A small-molecule ligand and the protein it binds are described below.
Small molecule (SMILES): CS/C=C/C(=O)SCCNC(=O)CCNC(=O)[C@H](O)C(C)(C)COP(=O)(O)OP(=O)(O)OC[C@H]1O[C@@H](n2cnc3c(N)ncnc32)[C@H](O)[C@@H]1OP(=O)(O)O

Binding-site contacts:
Ligand atom CAU contacts residue PHE255 of chain 2.B at 3.4 Å (hydrophobic).
Ligand atom NBC contacts residue ALA69 of chain 1.B at 2.8 Å (h-bond).
Ligand atom N1 contacts residue LEU71 of chain 1.B at 3.4 Å (h-bond).
Ligand atom N1 contacts residue ASP72 of chain 1.B at 3.3 Å.
Ligand atom CBM contacts residue LEU71 of chain 1.B at 3.3 Å (hydrophobic).
Ligand atom OAP contacts residue ARG264 of chain 2.B at 3.0 Å (salt-bridge).
Ligand atom N1 contacts residue ALA34 of chain 1.B at 3.6 Å.
Ligand atom OAI contacts residue ARG262 of chain 2.B at 2.9 Å (salt-bridge).
Ligand atom OAG contacts residue VAL263 of chain 2.B at 3.0 Å (h-bond).
Ligand atom C2 contacts residue ASP72 of chain 1.B at 3.2 Å.
Ligand atom OAF contacts residue PRO140 of chain 1.B at 3.6 Å.
Ligand atom OAH contacts residue LYS31 of chain 1.B at 2.7 Å (salt-bridge).
Ligand atom CAC contacts residue TYR136 of chain 1.B at 3.3 Å (hydrophobic).
Ligand atom OAM contacts residue LYS258 of chain 2.B at 2.7 Å (salt-bridge).
Ligand atom OBJ contacts residue ARG32 of chain 1.B at 3.2 Å (salt-bridge).
Ligand atom CBT contacts residue ARG262 of chain 2.B at 3.6 Å.
Ligand atom N7 contacts residue ALA69 of chain 1.B at 3.2 Å.
Ligand atom C4' contacts residue ASP30 of chain 1.B at 3.2 Å.
Ligand atom N9 contacts residue LYS31 of chain 1.B at 3.5 Å (salt-bridge).
Ligand atom C6 contacts residue LEU71 of chain 1.B at 3.6 Å (hydrophobic).
Ligand atom NBD contacts residue PHE255 of chain 2.B at 3.5 Å.
Ligand atom O4' contacts residue ARG32 of chain 1.B at 3.6 Å.
Ligand atom OAE contacts residue GLY118 of chain 1.B at 2.7 Å (h-bond).
Ligand atom CBN contacts residue ALA69 of chain 1.B at 3.6 Å (hydrophobic).
Ligand atom OAE contacts residue LEU71 of chain 1.B at 2.9 Å (h-bond).
Ligand atom CAW contacts residue ALA69 of chain 1.B at 3.4 Å (hydrophobic).
Ligand atom CAC contacts residue VAL263 of chain 2.B at 3.1 Å (hydrophobic).
Ligand atom N6 contacts residue ALA69 of chain 1.B at 3.3 Å (h-bond).
Ligand atom N6 contacts residue LEU71 of chain 1.B at 3.1 Å (h-bond).
Ligand atom N7 contacts residue PHE255 of chain 2.B at 3.5 Å.
Ligand atom PCB contacts residue ARG32 of chain 1.B at 3.6 Å.
Ligand atom OAJ contacts residue HIS66 of chain 1.B at 3.6 Å.
Ligand atom OAJ contacts residue ARG32 of chain 1.B at 3.0 Å (salt-bridge).
Ligand atom O4' contacts residue ASP30 of chain 1.B at 3.5 Å (salt-bridge).
Ligand atom C5 contacts residue PHE255 of chain 2.B at 3.5 Å (hydrophobic).
Ligand atom N1 contacts residue LEU73 of chain 1.B at 2.8 Å (h-bond).
Ligand atom O4' contacts residue LYS31 of chain 1.B at 3.4 Å.
Ligand atom OAG contacts residue ARG262 of chain 2.B at 3.5 Å.
Ligand atom C2 contacts residue LEU73 of chain 1.B at 3.4 Å (hydrophobic).
Ligand atom OAF contacts residue ARG144 of chain 1.B at 2.9 Å (salt-bridge).

Sequence of chain 1.B:
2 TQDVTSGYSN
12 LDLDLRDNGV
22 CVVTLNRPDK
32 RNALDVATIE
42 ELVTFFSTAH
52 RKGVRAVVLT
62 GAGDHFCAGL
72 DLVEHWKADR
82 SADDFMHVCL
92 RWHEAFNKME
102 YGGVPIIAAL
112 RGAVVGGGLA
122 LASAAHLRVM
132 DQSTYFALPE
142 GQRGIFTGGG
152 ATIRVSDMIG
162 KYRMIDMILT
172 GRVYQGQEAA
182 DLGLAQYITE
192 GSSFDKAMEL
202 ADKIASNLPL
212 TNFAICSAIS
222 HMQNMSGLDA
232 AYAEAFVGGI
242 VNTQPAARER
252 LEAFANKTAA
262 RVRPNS

Sequence of chain 2.B:
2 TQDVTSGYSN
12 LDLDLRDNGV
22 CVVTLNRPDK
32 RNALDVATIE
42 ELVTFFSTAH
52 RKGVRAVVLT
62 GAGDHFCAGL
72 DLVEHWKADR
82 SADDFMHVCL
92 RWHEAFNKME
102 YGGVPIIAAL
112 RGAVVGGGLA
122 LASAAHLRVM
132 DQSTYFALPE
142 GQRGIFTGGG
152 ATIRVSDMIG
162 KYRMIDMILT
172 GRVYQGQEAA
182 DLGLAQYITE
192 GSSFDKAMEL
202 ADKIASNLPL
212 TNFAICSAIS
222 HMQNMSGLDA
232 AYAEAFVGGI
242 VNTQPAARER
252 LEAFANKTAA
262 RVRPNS